Binding-site contacts:
Ligand atom O2 contacts residue TRP72 of chain 1.C at 3.7 Å.
Ligand atom O2 contacts residue ASN77 of chain 1.C at 2.6 Å (h-bond).
Ligand atom C2 contacts residue TRP296 of chain 1.C at 3.9 Å (hydrophobic).
Ligand atom O6 contacts residue ASN294 of chain 1.C at 3.9 Å.
Ligand atom C2 contacts residue ARG57 of chain 1.C at 3.6 Å.
Ligand atom O6 contacts residue TRP296 of chain 1.C at 2.8 Å (h-bond).
Ligand atom O3 contacts residue ASN77 of chain 1.C at 2.8 Å (h-bond).
Ligand atom C6 contacts residue TRP296 of chain 1.C at 3.2 Å (hydrophobic).
Ligand atom O3 contacts residue ASP49 of chain 1.C at 4.2 Å.
Ligand atom O3 contacts residue TRP72 of chain 1.C at 4.0 Å.
Ligand atom O3 contacts residue ARG57 of chain 1.C at 3.0 Å (salt-bridge).
Ligand atom C2 contacts residue ASN77 of chain 1.C at 3.5 Å.
Ligand atom O5 contacts residue CYS298 of chain 1.C at 3.2 Å (h-bond).
Ligand atom C5 contacts residue TRP74 of chain 1.C at 4.1 Å (hydrophobic).
Ligand atom C4 contacts residue TRP296 of chain 1.C at 4.2 Å (hydrophobic).
Ligand atom C1 contacts residue TRP296 of chain 1.C at 3.8 Å (hydrophobic).
Ligand atom C3 contacts residue ARG57 of chain 1.C at 4.0 Å.
Ligand atom O3 contacts residue TYR272 of chain 1.C at 3.8 Å.
Ligand atom O5 contacts residue TYR272 of chain 1.C at 3.9 Å.
Ligand atom C5 contacts residue TRP296 of chain 1.C at 4.1 Å (hydrophobic).
Ligand atom C6 contacts residue TRP74 of chain 1.C at 3.7 Å (hydrophobic).
Ligand atom C1 contacts residue CYS298 of chain 1.C at 3.4 Å (hydrophobic).
Ligand atom C1 contacts residue TYR272 of chain 1.C at 4.2 Å (hydrophobic).
Ligand atom O2 contacts residue TRP74 of chain 1.C at 3.6 Å.
Ligand atom C4 contacts residue TYR272 of chain 1.C at 3.8 Å (hydrophobic).
Ligand atom C3 contacts residue TRP74 of chain 1.C at 4.2 Å (hydrophobic).
Ligand atom C5 contacts residue TYR272 of chain 1.C at 4.1 Å (hydrophobic).
Ligand atom C2 contacts residue TRP74 of chain 1.C at 3.8 Å (hydrophobic).
Ligand atom C2 contacts residue CYS298 of chain 1.C at 3.9 Å (hydrophobic).
Ligand atom C4 contacts residue TRP74 of chain 1.C at 3.8 Å (hydrophobic).
Ligand atom O3 contacts residue TRP74 of chain 1.C at 3.7 Å.
Ligand atom C3 contacts residue TYR272 of chain 1.C at 4.2 Å (hydrophobic).
Ligand atom C1 contacts residue TRP74 of chain 1.C at 3.4 Å (hydrophobic).
Ligand atom C6 contacts residue TYR272 of chain 1.C at 3.4 Å (hydrophobic).
Ligand atom O2 contacts residue ARG57 of chain 1.C at 2.7 Å (salt-bridge).
Ligand atom O2 contacts residue TYR272 of chain 1.C at 4.1 Å.
Ligand atom C3 contacts residue ASN77 of chain 1.C at 4.0 Å.
Ligand atom O5 contacts residue TRP296 of chain 1.C at 3.3 Å.
Ligand atom C2 contacts residue TRP72 of chain 1.C at 4.0 Å (hydrophobic).
Ligand atom O5 contacts residue TRP74 of chain 1.C at 3.6 Å.

The protein below binds the small molecule below.
Small molecule (SMILES): OC[C@H]1O[C@@H]2O[C@H]3[C@H](O)[C@@H](O)[C@@H](O[C@H]4[C@H](O)[C@@H](O)[C@@H](O[C@H]5[C@H](O)[C@@H](O)[C@@H](O[C@H]6[C@H](O)[C@@H](O)[C@@H](O[C@H]7[C@H](O)[C@@H](O)[C@@H](O[C@H]1[C@H](O)[C@H]2O)O[C@@H]7CO)O[C@@H]6CO)O[C@@H]5CO)O[C@@H]4CO)O[C@@H]3CO

Sequence of chain 1.C:
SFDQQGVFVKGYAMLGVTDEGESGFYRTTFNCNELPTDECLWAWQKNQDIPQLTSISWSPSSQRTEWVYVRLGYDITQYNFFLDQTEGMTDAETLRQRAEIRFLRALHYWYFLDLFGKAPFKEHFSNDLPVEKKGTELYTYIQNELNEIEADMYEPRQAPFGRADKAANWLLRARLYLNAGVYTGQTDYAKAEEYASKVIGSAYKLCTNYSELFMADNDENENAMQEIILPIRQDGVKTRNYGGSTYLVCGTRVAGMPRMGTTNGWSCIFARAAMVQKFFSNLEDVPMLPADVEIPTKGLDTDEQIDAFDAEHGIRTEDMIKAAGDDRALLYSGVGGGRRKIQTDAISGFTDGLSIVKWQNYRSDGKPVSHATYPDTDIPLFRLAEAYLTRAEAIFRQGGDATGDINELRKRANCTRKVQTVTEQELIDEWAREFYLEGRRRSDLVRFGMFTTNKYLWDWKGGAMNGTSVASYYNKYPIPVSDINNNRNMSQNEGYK